A protein and the small-molecule ligand that binds it are described below.
Small molecule (SMILES): CC(=O)N[C@H]1[C@H]([C@H](O)[C@H](O)CO)O[C@@](O)(C(=O)O)C[C@@H]1O

Sequence of chain 1.B:
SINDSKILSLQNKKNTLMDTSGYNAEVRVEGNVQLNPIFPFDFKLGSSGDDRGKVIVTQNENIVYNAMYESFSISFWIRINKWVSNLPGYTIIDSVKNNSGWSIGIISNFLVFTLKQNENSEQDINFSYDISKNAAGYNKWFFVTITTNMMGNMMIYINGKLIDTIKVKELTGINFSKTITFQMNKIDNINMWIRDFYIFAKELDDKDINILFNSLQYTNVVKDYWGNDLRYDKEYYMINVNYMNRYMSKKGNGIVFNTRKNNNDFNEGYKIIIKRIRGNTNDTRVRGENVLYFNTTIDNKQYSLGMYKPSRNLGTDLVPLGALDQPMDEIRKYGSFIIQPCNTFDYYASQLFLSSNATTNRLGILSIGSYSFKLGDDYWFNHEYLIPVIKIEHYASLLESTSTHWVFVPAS

Binding-site contacts:
Ligand atom O1B contacts residue TYR262 of chain 1.B at 3.6 Å.
Ligand atom O6 contacts residue GAL2 of chain 1.D at 1.9 Å (h-bond).
Ligand atom C2 contacts residue GAL2 of chain 1.D at 1.0 Å.
Ligand atom O1A contacts residue GAL2 of chain 1.D at 2.9 Å.
Ligand atom O1B contacts residue ILE387 of chain 1.B at 4.1 Å.
Ligand atom O1B contacts residue GAL2 of chain 1.D at 3.0 Å (h-bond).
Ligand atom C11 contacts residue TYR390 of chain 1.B at 3.5 Å (hydrophobic).
Ligand atom O4 contacts residue LEU417 of chain 1.B at 3.7 Å.
Ligand atom C10 contacts residue TYR390 of chain 1.B at 3.9 Å (hydrophobic).
Ligand atom C4 contacts residue GAL2 of chain 1.D at 3.3 Å.
Ligand atom O1A contacts residue TYR262 of chain 1.B at 2.7 Å (h-bond).
Ligand atom C11 contacts residue VAL408 of chain 1.B at 3.9 Å (hydrophobic).
Ligand atom O9 contacts residue SER389 of chain 1.B at 2.5 Å (h-bond).
Ligand atom C9 contacts residue SER389 of chain 1.B at 3.6 Å.
Ligand atom O1B contacts residue ASN261 of chain 1.B at 3.2 Å (h-bond).
Ligand atom O8 contacts residue SER389 of chain 1.B at 3.0 Å (h-bond).
Ligand atom C1 contacts residue GAL2 of chain 1.D at 2.2 Å.
Ligand atom C10 contacts residue SER386 of chain 1.B at 3.9 Å.
Ligand atom C4 contacts residue ILE387 of chain 1.B at 4.0 Å (hydrophobic).
Ligand atom O1A contacts residue ILE387 of chain 1.B at 4.2 Å.
Ligand atom C11 contacts residue SER386 of chain 1.B at 3.5 Å.
Ligand atom C7 contacts residue TYR390 of chain 1.B at 3.9 Å (hydrophobic).
Ligand atom C3 contacts residue GAL2 of chain 1.D at 1.9 Å.
Ligand atom C11 contacts residue LEU417 of chain 1.B at 4.1 Å (hydrophobic).
Ligand atom O4 contacts residue SER422 of chain 1.B at 3.1 Å (h-bond).
Ligand atom C4 contacts residue SER422 of chain 1.B at 3.6 Å.
Ligand atom C5 contacts residue GAL2 of chain 1.D at 3.7 Å.
Ligand atom O1B contacts residue SER422 of chain 1.B at 4.0 Å.
Ligand atom C1 contacts residue TYR262 of chain 1.B at 3.5 Å (hydrophobic).
Ligand atom N5 contacts residue ILE387 of chain 1.B at 3.2 Å (h-bond).
Ligand atom N5 contacts residue SER386 of chain 1.B at 3.8 Å.
Ligand atom C10 contacts residue ILE387 of chain 1.B at 4.2 Å (hydrophobic).
Ligand atom C1 contacts residue ILE387 of chain 1.B at 4.2 Å (hydrophobic).
Ligand atom O4 contacts residue SER420 of chain 1.B at 3.5 Å (h-bond).
Ligand atom C5 contacts residue ILE387 of chain 1.B at 3.8 Å (hydrophobic).
Ligand atom O10 contacts residue LEU417 of chain 1.B at 3.7 Å.
Ligand atom C6 contacts residue ILE387 of chain 1.B at 3.8 Å (hydrophobic).
Ligand atom C6 contacts residue GAL2 of chain 1.D at 3.2 Å.
Ligand atom N5 contacts residue TYR390 of chain 1.B at 4.1 Å.
Ligand atom O8 contacts residue GLY388 of chain 1.B at 3.5 Å.